The protein below binds the small molecule below.
Small molecule (SMILES): CC(=O)N[C@H]1[C@H](O[C@H]2[C@H](O)[C@@H](NC(C)=O)CO[C@@H]2CO)O[C@H](CO)[C@@H](O)[C@@H]1O

Binding-site contacts:
Ligand atom C3 contacts residue THR108 of chain 1.C at 3.8 Å.
Ligand atom C3 contacts residue ASN106 of chain 1.C at 3.8 Å.
Ligand atom N2 contacts residue ASN106 of chain 1.C at 2.8 Å (h-bond).
Ligand atom C7 contacts residue ASN106 of chain 1.C at 3.2 Å.
Ligand atom N2 contacts residue THR108 of chain 1.C at 2.9 Å (h-bond).
Ligand atom C8 contacts residue SER107 of chain 1.C at 4.3 Å.
Ligand atom C8 contacts residue ASN106 of chain 1.C at 3.4 Å.
Ligand atom C4 contacts residue ASN106 of chain 1.C at 4.3 Å.
Ligand atom O5 contacts residue ASN106 of chain 1.C at 2.4 Å (h-bond).
Ligand atom C7 contacts residue THR108 of chain 1.C at 3.7 Å.
Ligand atom O5 contacts residue ASN109 of chain 1.C at 3.1 Å (h-bond).
Ligand atom O3 contacts residue THR108 of chain 1.C at 4.4 Å.
Ligand atom C8 contacts residue THR108 of chain 1.C at 3.4 Å.
Ligand atom O6 contacts residue ASN109 of chain 1.C at 3.1 Å (h-bond).
Ligand atom O7 contacts residue ASN106 of chain 1.C at 3.2 Å (h-bond).
Ligand atom O6 contacts residue ILE151 of chain 1.C at 3.8 Å.
Ligand atom C2 contacts residue ASN106 of chain 1.C at 2.4 Å.
Ligand atom O4 contacts residue ASN109 of chain 1.C at 4.3 Å.
Ligand atom C2 contacts residue THR108 of chain 1.C at 3.9 Å.
Ligand atom C6 contacts residue ASN109 of chain 1.C at 3.6 Å.
Ligand atom O7 contacts residue THR108 of chain 1.C at 4.2 Å.
Ligand atom C5 contacts residue ASN106 of chain 1.C at 3.7 Å.
Ligand atom C1 contacts residue THR108 of chain 1.C at 3.9 Å.
Ligand atom C1 contacts residue ASN109 of chain 1.C at 3.4 Å.
Ligand atom C5 contacts residue ASN109 of chain 1.C at 3.2 Å.
Ligand atom C1 contacts residue ASN106 of chain 1.C at 1.4 Å.

Sequence of chain 1.C:
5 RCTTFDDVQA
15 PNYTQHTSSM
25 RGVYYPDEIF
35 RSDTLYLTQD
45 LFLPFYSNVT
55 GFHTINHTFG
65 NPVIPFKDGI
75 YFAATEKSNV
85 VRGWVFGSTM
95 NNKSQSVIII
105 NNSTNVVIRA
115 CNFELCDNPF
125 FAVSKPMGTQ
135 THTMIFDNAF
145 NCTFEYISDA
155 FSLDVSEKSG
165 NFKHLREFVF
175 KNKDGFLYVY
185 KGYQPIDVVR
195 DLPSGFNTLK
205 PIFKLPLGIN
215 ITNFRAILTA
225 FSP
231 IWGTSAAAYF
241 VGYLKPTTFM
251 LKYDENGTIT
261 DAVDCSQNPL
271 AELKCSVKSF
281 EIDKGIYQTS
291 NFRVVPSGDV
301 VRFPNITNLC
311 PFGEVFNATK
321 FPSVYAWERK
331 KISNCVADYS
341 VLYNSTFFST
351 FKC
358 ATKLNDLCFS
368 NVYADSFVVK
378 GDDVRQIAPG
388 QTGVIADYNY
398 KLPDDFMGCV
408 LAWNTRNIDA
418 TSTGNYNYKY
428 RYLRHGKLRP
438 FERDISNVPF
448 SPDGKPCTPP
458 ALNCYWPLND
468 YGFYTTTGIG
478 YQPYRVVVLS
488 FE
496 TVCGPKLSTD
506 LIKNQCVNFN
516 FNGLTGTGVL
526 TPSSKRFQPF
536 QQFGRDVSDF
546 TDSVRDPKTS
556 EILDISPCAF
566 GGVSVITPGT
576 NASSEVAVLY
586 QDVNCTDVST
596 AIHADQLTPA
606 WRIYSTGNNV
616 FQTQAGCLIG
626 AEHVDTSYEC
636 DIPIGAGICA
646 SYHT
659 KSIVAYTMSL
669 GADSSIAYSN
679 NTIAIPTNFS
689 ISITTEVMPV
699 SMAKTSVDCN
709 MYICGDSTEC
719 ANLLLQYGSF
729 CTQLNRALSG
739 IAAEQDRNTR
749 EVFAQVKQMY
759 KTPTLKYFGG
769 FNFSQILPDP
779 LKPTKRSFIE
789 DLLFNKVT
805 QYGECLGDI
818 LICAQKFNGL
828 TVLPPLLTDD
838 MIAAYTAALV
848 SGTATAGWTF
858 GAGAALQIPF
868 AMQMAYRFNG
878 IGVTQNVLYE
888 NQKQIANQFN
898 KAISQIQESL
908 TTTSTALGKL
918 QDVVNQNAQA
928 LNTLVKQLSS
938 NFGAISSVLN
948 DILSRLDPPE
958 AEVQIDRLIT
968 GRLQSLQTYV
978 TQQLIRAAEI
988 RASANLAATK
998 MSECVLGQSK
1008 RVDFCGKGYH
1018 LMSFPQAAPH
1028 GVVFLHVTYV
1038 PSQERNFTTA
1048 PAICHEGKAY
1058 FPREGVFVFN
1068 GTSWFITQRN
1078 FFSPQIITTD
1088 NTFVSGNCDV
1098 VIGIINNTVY